Sequence of chain 47.C:
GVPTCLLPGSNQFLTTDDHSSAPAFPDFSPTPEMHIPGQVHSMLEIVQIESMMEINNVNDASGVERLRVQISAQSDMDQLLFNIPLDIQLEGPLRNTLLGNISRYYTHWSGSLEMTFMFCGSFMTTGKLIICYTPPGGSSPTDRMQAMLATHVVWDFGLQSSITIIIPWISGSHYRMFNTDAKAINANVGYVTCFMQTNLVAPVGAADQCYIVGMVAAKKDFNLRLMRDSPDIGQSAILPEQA

The protein below binds the small molecule below.
Small molecule (SMILES): Cc1cc(CCCOc2c(C)cc(-c3noc(C(F)(F)F)n3)cc2C)on1

Sequence of chain 48.C:
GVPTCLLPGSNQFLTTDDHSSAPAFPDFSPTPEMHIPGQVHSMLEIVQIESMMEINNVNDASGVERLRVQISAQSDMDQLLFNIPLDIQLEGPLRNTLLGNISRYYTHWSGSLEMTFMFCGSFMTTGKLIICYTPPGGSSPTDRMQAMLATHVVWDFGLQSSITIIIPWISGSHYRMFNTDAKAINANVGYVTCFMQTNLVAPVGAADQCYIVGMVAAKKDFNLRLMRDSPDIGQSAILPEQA

Sequence of chain 47.A:
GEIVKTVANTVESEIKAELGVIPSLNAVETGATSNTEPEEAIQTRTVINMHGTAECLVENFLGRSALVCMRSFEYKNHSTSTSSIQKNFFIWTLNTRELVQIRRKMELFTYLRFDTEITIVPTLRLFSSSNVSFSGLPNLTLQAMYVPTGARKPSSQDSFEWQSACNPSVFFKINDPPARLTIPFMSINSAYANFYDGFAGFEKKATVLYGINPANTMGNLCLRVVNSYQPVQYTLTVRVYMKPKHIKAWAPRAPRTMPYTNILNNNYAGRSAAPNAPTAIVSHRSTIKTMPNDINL

Binding-site contacts:
Ligand atom C2A contacts residue LEU226 of chain 47.A at 3.8 Å (hydrophobic).
Ligand atom O1B contacts residue LEU99 of chain 47.A at 3.6 Å.
Ligand atom CM2 contacts residue MET191 of chain 47.A at 3.4 Å (hydrophobic).
Ligand atom C3 contacts residue THR101 of chain 47.A at 3.8 Å.
Ligand atom CM6 contacts residue TRP97 of chain 47.A at 3.6 Å (hydrophobic).
Ligand atom C4 contacts residue THR101 of chain 47.A at 3.8 Å.
Ligand atom N1A contacts residue LEU226 of chain 47.A at 3.6 Å.
Ligand atom F1 contacts residue LEU186 of chain 47.A at 3.1 Å.
Ligand atom C6B contacts residue LEU99 of chain 47.A at 3.9 Å (hydrophobic).
Ligand atom CM6 contacts residue ILE123 of chain 47.A at 3.8 Å (hydrophobic).
Ligand atom CM2 contacts residue ILE188 of chain 47.A at 3.6 Å (hydrophobic).
Ligand atom N2 contacts residue PHE119 of chain 47.A at 3.5 Å.
Ligand atom F3 contacts residue TYR151 of chain 47.A at 2.9 Å.
Ligand atom O1 contacts residue PHE119 of chain 47.A at 3.5 Å.
Ligand atom CM4 contacts residue LEU186 of chain 47.A at 3.8 Å (hydrophobic).
Ligand atom CM3 contacts residue THR101 of chain 47.A at 3.8 Å.
Ligand atom F2 contacts residue VAL175 of chain 47.A at 3.2 Å.
Ligand atom C1B contacts residue LEU99 of chain 47.A at 3.6 Å (hydrophobic).
Ligand atom C3C contacts residue THR121 of chain 47.A at 3.7 Å.
Ligand atom O1A contacts residue LEU226 of chain 47.A at 3.6 Å.
Ligand atom O1A contacts residue LEU186 of chain 47.A at 3.7 Å.
Ligand atom F3 contacts residue MET150 of chain 47.A at 3.8 Å.
Ligand atom F2 contacts residue ALA149 of chain 47.A at 2.5 Å.
Ligand atom F2 contacts residue SER174 of chain 47.A at 3.7 Å.
Ligand atom CM4 contacts residue ALA149 of chain 47.A at 3.6 Å (hydrophobic).
Ligand atom C6B contacts residue ILE123 of chain 47.A at 3.8 Å (hydrophobic).
Ligand atom CM2 contacts residue LEU99 of chain 47.A at 3.3 Å (hydrophobic).
Ligand atom C2B contacts residue ILE188 of chain 47.A at 3.7 Å (hydrophobic).
Ligand atom N2 contacts residue TYR197 of chain 47.A at 3.4 Å.
Ligand atom CM4 contacts residue PRO173 of chain 47.A at 3.7 Å (hydrophobic).
Ligand atom C2B contacts residue LEU99 of chain 47.A at 3.4 Å (hydrophobic).
Ligand atom C3A contacts residue LEU226 of chain 47.A at 3.8 Å (hydrophobic).
Ligand atom F3 contacts residue ALA149 of chain 47.A at 3.6 Å.
Ligand atom F3 contacts residue SER174 of chain 47.A at 3.8 Å.
Ligand atom O1 contacts residue TYR197 of chain 47.A at 3.3 Å.
Ligand atom F3 contacts residue PRO173 of chain 47.A at 2.6 Å.
Ligand atom C5B contacts residue ILE123 of chain 47.A at 3.7 Å (hydrophobic).
Ligand atom C3A contacts residue LEU186 of chain 47.A at 3.8 Å (hydrophobic).
Ligand atom N3A contacts residue TYR151 of chain 47.A at 3.6 Å.
Ligand atom C3B contacts residue ILE188 of chain 47.A at 3.5 Å (hydrophobic).